Binding-site contacts:
Ligand atom O contacts residue ASP4 of chain 1.A at 2.9 Å (salt-bridge).
Ligand atom OXT contacts residue ASP4 of chain 1.A at 4.5 Å.
Ligand atom C contacts residue LYS3 of chain 1.A at 4.2 Å.
Ligand atom O contacts residue LYS3 of chain 1.A at 3.6 Å.
Ligand atom C contacts residue ASP4 of chain 1.A at 3.9 Å.
Ligand atom OXT contacts residue LYS3 of chain 1.A at 4.0 Å.

Sequence of chain 1.A:
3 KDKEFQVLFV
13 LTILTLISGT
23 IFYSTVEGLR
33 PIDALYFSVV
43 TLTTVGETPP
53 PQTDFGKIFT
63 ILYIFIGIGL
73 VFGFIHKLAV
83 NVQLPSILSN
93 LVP

A protein and the small-molecule ligand that binds it are described below.
Small molecule (SMILES): NCC(=O)O